A protein and the small-molecule ligand that binds it are described below.
Small molecule (SMILES): CC(=O)N[C@H](C=O)[C@@H](O)[C@H](O)[C@H](O)CO

Sequence of chain 1.A:
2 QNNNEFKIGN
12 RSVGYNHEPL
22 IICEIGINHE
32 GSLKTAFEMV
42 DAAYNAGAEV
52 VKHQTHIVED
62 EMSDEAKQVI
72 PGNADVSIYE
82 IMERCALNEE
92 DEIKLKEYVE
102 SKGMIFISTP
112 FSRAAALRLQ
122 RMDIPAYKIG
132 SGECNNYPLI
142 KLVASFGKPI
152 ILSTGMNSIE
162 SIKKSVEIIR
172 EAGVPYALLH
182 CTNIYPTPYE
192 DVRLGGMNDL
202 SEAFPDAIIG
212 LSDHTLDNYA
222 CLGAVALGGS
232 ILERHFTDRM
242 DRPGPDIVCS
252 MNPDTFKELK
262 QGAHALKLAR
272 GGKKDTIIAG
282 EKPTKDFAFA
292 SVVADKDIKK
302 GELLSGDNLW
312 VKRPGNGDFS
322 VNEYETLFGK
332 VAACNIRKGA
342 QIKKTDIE

Binding-site contacts:
Ligand atom O7 contacts residue PHE112 of chain 2.A at 3.5 Å.
Ligand atom C contacts residue HIS236 of chain 2.A at 4.0 Å.
Ligand atom C6 contacts residue ASN74 of chain 2.A at 4.1 Å.
Ligand atom C2 contacts residue TYR186 of chain 2.A at 3.4 Å (hydrophobic).
Ligand atom O6 contacts residue PRO72 of chain 2.A at 3.9 Å.
Ligand atom C6 contacts residue ILE79 of chain 2.A at 4.1 Å (hydrophobic).
Ligand atom C contacts residue PO41 of chain 2.D at 3.4 Å.
Ligand atom C7 contacts residue ARG314 of chain 1.A at 3.9 Å.
Ligand atom O5 contacts residue TYR186 of chain 2.A at 4.0 Å.
Ligand atom O1 contacts residue TYR186 of chain 2.A at 3.8 Å.
Ligand atom N2 contacts residue TYR186 of chain 2.A at 2.9 Å (h-bond).
Ligand atom O5 contacts residue ASP247 of chain 2.A at 2.7 Å (salt-bridge).
Ligand atom O1 contacts residue GLN55 of chain 2.A at 3.8 Å.
Ligand atom O5 contacts residue ASN74 of chain 2.A at 3.0 Å (h-bond).
Ligand atom O1 contacts residue PO41 of chain 2.D at 2.9 Å (h-bond).
Ligand atom C contacts residue GLN55 of chain 2.A at 3.8 Å.
Ligand atom C8 contacts residue ALA289 of chain 1.A at 3.6 Å (hydrophobic).
Ligand atom O3 contacts residue HIS236 of chain 2.A at 3.6 Å.
Ligand atom C6 contacts residue MET83 of chain 2.A at 4.2 Å (hydrophobic).
Ligand atom C2 contacts residue GLN55 of chain 2.A at 4.0 Å.
Ligand atom C7 contacts residue TYR186 of chain 2.A at 4.0 Å (hydrophobic).
Ligand atom C8 contacts residue ARG314 of chain 1.A at 3.8 Å.
Ligand atom C5 contacts residue ASP247 of chain 2.A at 3.6 Å.
Ligand atom O1 contacts residue MN1 of chain 2.C at 2.9 Å.
Ligand atom O4 contacts residue MET83 of chain 2.A at 3.8 Å.
Ligand atom O3 contacts residue GLN55 of chain 2.A at 3.0 Å (h-bond).
Ligand atom C3 contacts residue GLN55 of chain 2.A at 4.2 Å.
Ligand atom C contacts residue TYR186 of chain 2.A at 3.1 Å (hydrophobic).
Ligand atom C5 contacts residue ASN74 of chain 2.A at 4.2 Å.
Ligand atom O6 contacts residue ILE82 of chain 2.A at 4.1 Å.
Ligand atom C contacts residue MN1 of chain 2.C at 3.2 Å.
Ligand atom O7 contacts residue ARG314 of chain 1.A at 3.2 Å (salt-bridge).
Ligand atom C8 contacts residue PHE288 of chain 1.A at 3.9 Å (hydrophobic).
Ligand atom O6 contacts residue PRO246 of chain 2.A at 4.0 Å.
Ligand atom C3 contacts residue TYR186 of chain 2.A at 3.7 Å (hydrophobic).
Ligand atom O4 contacts residue GLN55 of chain 2.A at 3.7 Å.
Ligand atom C3 contacts residue ASP247 of chain 2.A at 3.9 Å.
Ligand atom O3 contacts residue ASP247 of chain 2.A at 2.9 Å (salt-bridge).
Ligand atom C8 contacts residue THR285 of chain 1.A at 3.8 Å.
Ligand atom O6 contacts residue ASN74 of chain 2.A at 3.2 Å (h-bond).

Sequence of chain 2.A:
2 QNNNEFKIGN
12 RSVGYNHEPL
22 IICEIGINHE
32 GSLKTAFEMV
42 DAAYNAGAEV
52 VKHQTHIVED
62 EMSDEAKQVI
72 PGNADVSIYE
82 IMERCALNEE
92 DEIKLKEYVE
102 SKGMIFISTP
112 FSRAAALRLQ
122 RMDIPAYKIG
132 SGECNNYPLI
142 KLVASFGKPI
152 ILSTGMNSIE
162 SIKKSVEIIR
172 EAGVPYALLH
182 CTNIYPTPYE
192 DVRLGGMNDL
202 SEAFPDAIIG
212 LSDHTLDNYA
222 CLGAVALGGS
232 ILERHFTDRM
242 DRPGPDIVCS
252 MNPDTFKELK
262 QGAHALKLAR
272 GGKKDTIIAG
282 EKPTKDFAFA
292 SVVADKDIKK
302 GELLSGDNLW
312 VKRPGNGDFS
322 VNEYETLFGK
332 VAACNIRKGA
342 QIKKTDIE